Binding-site contacts:
Ligand atom CAW contacts residue LYS53 of chain 1.A at 3.6 Å.
Ligand atom CAO contacts residue ASP108 of chain 1.A at 3.8 Å.
Ligand atom N3 contacts residue GLN99 of chain 1.A at 3.8 Å.
Ligand atom CAA contacts residue PRO102 of chain 1.A at 3.6 Å (hydrophobic).
Ligand atom C2 contacts residue ALA51 of chain 1.A at 3.3 Å (hydrophobic).
Ligand atom CL contacts residue LEU96 of chain 1.A at 3.2 Å.
Ligand atom C5 contacts residue LEU152 of chain 1.A at 3.7 Å (hydrophobic).
Ligand atom C2 contacts residue LEU152 of chain 1.A at 3.6 Å (hydrophobic).
Ligand atom OAT contacts residue LEU26 of chain 1.A at 3.6 Å.
Ligand atom CAE contacts residue THR162 of chain 1.A at 3.6 Å.
Ligand atom CAZ contacts residue LEU26 of chain 1.A at 3.8 Å (hydrophobic).
Ligand atom N1 contacts residue ALA51 of chain 1.A at 3.5 Å.
Ligand atom C2 contacts residue MET101 of chain 1.A at 3.7 Å (hydrophobic).
Ligand atom CAD contacts residue THR162 of chain 1.A at 3.5 Å.
Ligand atom N3 contacts residue ALA51 of chain 1.A at 3.5 Å.
Ligand atom CAL contacts residue ASP108 of chain 1.A at 3.6 Å.
Ligand atom CAA contacts residue MET101 of chain 1.A at 3.5 Å (hydrophobic).
Ligand atom CAG contacts residue THR98 of chain 1.A at 3.6 Å.
Ligand atom C2 contacts residue GLN99 of chain 1.A at 3.2 Å.
Ligand atom C2 contacts residue THR98 of chain 1.A at 3.8 Å.
Ligand atom CAO contacts residue CSX105 of chain 1.A at 3.7 Å.
Ligand atom CAA contacts residue LEU26 of chain 1.A at 3.5 Å (hydrophobic).
Ligand atom N1 contacts residue THR98 of chain 1.A at 3.6 Å.
Ligand atom FAB contacts residue GLU70 of chain 1.A at 3.4 Å.
Ligand atom CAA contacts residue GLY104 of chain 1.A at 3.8 Å.
Ligand atom CAX contacts residue LYS53 of chain 1.A at 3.6 Å.
Ligand atom CAH contacts residue MET101 of chain 1.A at 3.2 Å (hydrophobic).
Ligand atom FAB contacts residue LEU96 of chain 1.A at 3.6 Å.
Ligand atom OAU contacts residue ASP108 of chain 1.A at 3.4 Å (salt-bridge).
Ligand atom C6 contacts residue LEU152 of chain 1.A at 3.4 Å (hydrophobic).
Ligand atom FAB contacts residue LYS53 of chain 1.A at 3.7 Å.
Ligand atom OAT contacts residue GLY104 of chain 1.A at 3.5 Å.
Ligand atom N1 contacts residue LEU152 of chain 1.A at 3.3 Å.
Ligand atom FAB contacts residue MET74 of chain 1.A at 3.4 Å.
Ligand atom CAP contacts residue LEU26 of chain 1.A at 3.5 Å (hydrophobic).
Ligand atom CL contacts residue LYS53 of chain 1.A at 3.4 Å.
Ligand atom CAX contacts residue THR98 of chain 1.A at 3.6 Å.
Ligand atom N3 contacts residue MET101 of chain 1.A at 3.0 Å (h-bond).
Ligand atom CL contacts residue THR98 of chain 1.A at 3.4 Å.
Ligand atom NBE contacts residue ASP108 of chain 1.A at 3.5 Å (salt-bridge).

This small molecule binds to this protein.
Small molecule (SMILES): COc1cc2ncnc(Nc3ccc(F)c(Cl)c3)c2cc1OCCCN1CCOCC1

Sequence of chain 1.A:
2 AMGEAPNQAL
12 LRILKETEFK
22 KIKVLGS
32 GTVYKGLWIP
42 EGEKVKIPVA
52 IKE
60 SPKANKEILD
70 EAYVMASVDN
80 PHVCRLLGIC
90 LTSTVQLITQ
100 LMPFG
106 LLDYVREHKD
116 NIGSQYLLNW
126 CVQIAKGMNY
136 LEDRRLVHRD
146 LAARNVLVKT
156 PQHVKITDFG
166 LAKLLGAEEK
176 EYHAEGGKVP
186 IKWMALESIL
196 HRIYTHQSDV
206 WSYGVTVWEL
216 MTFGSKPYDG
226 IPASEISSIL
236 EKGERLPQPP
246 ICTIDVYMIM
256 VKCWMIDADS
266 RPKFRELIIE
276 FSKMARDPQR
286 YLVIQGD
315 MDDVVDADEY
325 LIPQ